Sequence of chain 3.A:
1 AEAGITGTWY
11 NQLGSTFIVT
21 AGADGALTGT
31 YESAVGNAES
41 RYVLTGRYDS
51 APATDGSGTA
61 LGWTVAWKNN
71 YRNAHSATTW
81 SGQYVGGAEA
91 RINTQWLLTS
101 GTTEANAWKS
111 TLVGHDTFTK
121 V

This small molecule binds to this protein.
Small molecule (SMILES): CC(=O)N[C@H]1CSSC[C@@H](C(N)=O)NC(=O)[C@H](Cc2ccccc2)NC(=O)[C@H](CCC(N)=O)NC(=O)[C@@H]2CCCN2C(=O)[C@H](Cc2c[nH]cn2)NC1=O

Sequence of chain 1.A:
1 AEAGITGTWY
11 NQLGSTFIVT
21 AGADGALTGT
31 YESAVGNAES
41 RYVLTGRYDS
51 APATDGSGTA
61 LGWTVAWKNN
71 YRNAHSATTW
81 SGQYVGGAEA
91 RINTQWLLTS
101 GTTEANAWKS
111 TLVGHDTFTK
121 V

Binding-site contacts:
Ligand atom N contacts residue ALA34 of chain 3.A at 2.7 Å (h-bond).
Ligand atom CE1 contacts residue TRP108 of chain 1.A at 3.4 Å (hydrophobic).
Ligand atom NE2 contacts residue SER76 of chain 3.A at 2.9 Å (h-bond).
Ligand atom NE2 contacts residue TRP96 of chain 3.A at 3.5 Å.
Ligand atom CB contacts residue TRP67 of chain 3.A at 3.5 Å (hydrophobic).
Ligand atom NE2 contacts residue TRP80 of chain 3.A at 3.8 Å.
Ligand atom CE2 contacts residue TRP108 of chain 1.A at 2.8 Å (hydrophobic).
Ligand atom CA contacts residue TRP67 of chain 3.A at 3.5 Å (hydrophobic).
Ligand atom N contacts residue VAL35 of chain 3.A at 3.8 Å.
Ligand atom C contacts residue SER33 of chain 3.A at 3.8 Å.
Ligand atom CE1 contacts residue TRP67 of chain 3.A at 3.4 Å (hydrophobic).
Ligand atom OE1 contacts residue THR78 of chain 3.A at 2.7 Å (h-bond).
Ligand atom CB contacts residue TYR42 of chain 3.A at 3.2 Å (hydrophobic).
Ligand atom CD contacts residue ARG72 of chain 3.A at 3.8 Å.
Ligand atom OE1 contacts residue TRP67 of chain 3.A at 3.7 Å.
Ligand atom OE1 contacts residue LEU98 of chain 3.A at 3.6 Å.
Ligand atom CD2 contacts residue SER76 of chain 3.A at 3.6 Å.
Ligand atom CB contacts residue TRP67 of chain 3.A at 4.0 Å (hydrophobic).
Ligand atom CB contacts residue TRP108 of chain 1.A at 3.8 Å (hydrophobic).
Ligand atom NE2 contacts residue TRP67 of chain 3.A at 3.5 Å.
Ligand atom C contacts residue ALA34 of chain 3.A at 3.8 Å (hydrophobic).
Ligand atom O contacts residue ALA34 of chain 3.A at 3.4 Å.
Ligand atom CG contacts residue TRP67 of chain 3.A at 3.8 Å (hydrophobic).
Ligand atom NE2 contacts residue THR78 of chain 3.A at 3.8 Å.
Ligand atom N contacts residue TRP67 of chain 3.A at 3.9 Å.
Ligand atom N contacts residue SER33 of chain 3.A at 3.4 Å.
Ligand atom CG contacts residue ALA74 of chain 3.A at 3.6 Å (hydrophobic).
Ligand atom CD contacts residue TRP80 of chain 3.A at 3.9 Å (hydrophobic).
Ligand atom O contacts residue SER33 of chain 3.A at 3.2 Å.
Ligand atom CD2 contacts residue TRP108 of chain 1.A at 3.3 Å (hydrophobic).
Ligand atom CZ contacts residue TRP108 of chain 1.A at 3.4 Å (hydrophobic).
Ligand atom O contacts residue TRP108 of chain 1.A at 3.8 Å.
Ligand atom CD contacts residue THR78 of chain 3.A at 3.8 Å.
Ligand atom O contacts residue SER33 of chain 3.A at 2.8 Å (h-bond).
Ligand atom CG contacts residue TYR42 of chain 3.A at 3.9 Å (hydrophobic).
Ligand atom C contacts residue SER33 of chain 3.A at 3.3 Å.
Ligand atom CE1 contacts residue LEU98 of chain 3.A at 3.9 Å (hydrophobic).
Ligand atom O contacts residue SER15 of chain 3.A at 3.8 Å.
Ligand atom CG contacts residue TRP67 of chain 3.A at 3.9 Å (hydrophobic).
Ligand atom NE2 contacts residue LEU98 of chain 3.A at 3.9 Å.